This small molecule binds to this protein.
Small molecule (SMILES): CC(=O)N[C@@H]1[C@@H](O)[C@H](O)[C@@H](CO)O[C@H]1O

Sequence of chain 1.A:
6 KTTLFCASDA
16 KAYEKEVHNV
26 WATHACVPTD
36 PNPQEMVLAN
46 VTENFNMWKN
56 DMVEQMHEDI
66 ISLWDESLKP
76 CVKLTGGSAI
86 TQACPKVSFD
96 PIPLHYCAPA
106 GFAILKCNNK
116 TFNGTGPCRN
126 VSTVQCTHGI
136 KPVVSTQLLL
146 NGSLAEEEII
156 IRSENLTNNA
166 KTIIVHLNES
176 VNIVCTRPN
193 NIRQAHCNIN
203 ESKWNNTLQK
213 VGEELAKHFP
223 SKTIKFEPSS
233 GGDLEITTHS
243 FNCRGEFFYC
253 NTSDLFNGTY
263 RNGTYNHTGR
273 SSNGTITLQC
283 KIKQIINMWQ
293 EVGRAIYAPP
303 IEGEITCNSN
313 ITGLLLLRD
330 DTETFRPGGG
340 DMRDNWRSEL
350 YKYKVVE

Binding-site contacts:
Ligand atom C1 contacts residue SER255 of chain 1.A at 4.0 Å.
Ligand atom C7 contacts residue ASN253 of chain 1.A at 3.5 Å.
Ligand atom C7 contacts residue THR240 of chain 1.A at 4.4 Å.
Ligand atom C3 contacts residue ASN253 of chain 1.A at 3.8 Å.
Ligand atom C8 contacts residue THR239 of chain 1.A at 3.6 Å.
Ligand atom C2 contacts residue ASN253 of chain 1.A at 2.5 Å.
Ligand atom C1 contacts residue ASN253 of chain 1.A at 1.4 Å.
Ligand atom O5 contacts residue ASN253 of chain 1.A at 2.3 Å (h-bond).
Ligand atom C6 contacts residue SER255 of chain 1.A at 4.3 Å.
Ligand atom C8 contacts residue LEU236 of chain 1.A at 3.9 Å (hydrophobic).
Ligand atom N2 contacts residue ASN253 of chain 1.A at 3.0 Å (h-bond).
Ligand atom C5 contacts residue ASN253 of chain 1.A at 3.6 Å.
Ligand atom O7 contacts residue ASN253 of chain 1.A at 3.4 Å (h-bond).
Ligand atom C8 contacts residue THR240 of chain 1.A at 3.5 Å.
Ligand atom C5 contacts residue SER255 of chain 1.A at 3.8 Å.
Ligand atom C4 contacts residue ASN253 of chain 1.A at 4.2 Å.
Ligand atom O5 contacts residue SER255 of chain 1.A at 3.8 Å.